Sequence of chain 50.E:
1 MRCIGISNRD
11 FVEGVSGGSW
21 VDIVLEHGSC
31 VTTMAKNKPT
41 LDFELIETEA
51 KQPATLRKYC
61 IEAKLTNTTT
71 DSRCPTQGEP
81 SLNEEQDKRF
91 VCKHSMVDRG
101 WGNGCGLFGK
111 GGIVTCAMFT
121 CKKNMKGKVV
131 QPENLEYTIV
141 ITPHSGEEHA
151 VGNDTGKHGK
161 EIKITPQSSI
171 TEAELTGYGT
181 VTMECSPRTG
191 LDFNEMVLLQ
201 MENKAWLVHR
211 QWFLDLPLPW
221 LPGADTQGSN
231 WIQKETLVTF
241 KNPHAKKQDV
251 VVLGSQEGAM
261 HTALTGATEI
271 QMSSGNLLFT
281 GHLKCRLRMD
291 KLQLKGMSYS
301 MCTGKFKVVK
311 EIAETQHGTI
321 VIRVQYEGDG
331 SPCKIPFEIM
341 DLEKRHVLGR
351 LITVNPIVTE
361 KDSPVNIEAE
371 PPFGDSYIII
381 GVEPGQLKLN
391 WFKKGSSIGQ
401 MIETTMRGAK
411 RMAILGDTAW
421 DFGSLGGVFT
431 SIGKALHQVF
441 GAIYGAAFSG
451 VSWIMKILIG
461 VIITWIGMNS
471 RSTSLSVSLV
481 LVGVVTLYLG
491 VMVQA

Binding-site contacts:
Ligand atom C5 contacts residue ASN67 of chain 50.E at 3.7 Å.
Ligand atom C2 contacts residue ASN67 of chain 50.E at 2.4 Å.
Ligand atom C3 contacts residue ASN67 of chain 50.E at 3.6 Å.
Ligand atom C7 contacts residue MET118 of chain 50.E at 3.8 Å (hydrophobic).
Ligand atom O7 contacts residue ASN67 of chain 50.E at 4.5 Å.
Ligand atom C8 contacts residue PHE90 of chain 50.E at 4.4 Å (hydrophobic).
Ligand atom C8 contacts residue ASN67 of chain 50.E at 3.6 Å.
Ligand atom C4 contacts residue ASN67 of chain 50.E at 4.2 Å.
Ligand atom O7 contacts residue ARG89 of chain 50.E at 4.2 Å.
Ligand atom C1 contacts residue ASN67 of chain 50.E at 1.4 Å.
Ligand atom O3 contacts residue ASN67 of chain 50.E at 3.8 Å.
Ligand atom O7 contacts residue MET118 of chain 50.E at 3.5 Å.
Ligand atom C7 contacts residue ASN67 of chain 50.E at 3.8 Å.
Ligand atom O5 contacts residue ASN67 of chain 50.E at 2.4 Å (h-bond).
Ligand atom C8 contacts residue MET118 of chain 50.E at 4.1 Å (hydrophobic).
Ligand atom N2 contacts residue ASN67 of chain 50.E at 3.3 Å (h-bond).

A small-molecule ligand and the protein it binds are described below.
Small molecule (SMILES): CC(=O)N[C@@H]1[C@@H](O)[C@H](O)[C@@H](CO)O[C@H]1O